A small-molecule ligand and the protein it binds are described below.
Small molecule (SMILES): CC(=O)Nc1sccc1C(=O)O

Binding-site contacts:
Ligand atom S6 contacts residue GLY283 of chain 1.B at 3.6 Å.
Ligand atom S6 contacts residue ILE288 of chain 1.B at 4.2 Å.
Ligand atom O14 contacts residue ASN282 of chain 1.B at 3.7 Å.
Ligand atom C2 contacts residue ILE288 of chain 1.B at 3.4 Å (hydrophobic).
Ligand atom C3 contacts residue ILE288 of chain 1.B at 3.6 Å (hydrophobic).
Ligand atom O9 contacts residue ILE288 of chain 1.B at 3.9 Å.
Ligand atom C7 contacts residue ARG293 of chain 1.B at 3.5 Å.
Ligand atom O8 contacts residue ARG293 of chain 1.B at 2.9 Å (salt-bridge).
Ligand atom S6 contacts residue SER279 of chain 1.B at 3.8 Å.
Ligand atom C7 contacts residue ILE288 of chain 1.B at 3.5 Å (hydrophobic).
Ligand atom O8 contacts residue ILE288 of chain 1.B at 3.6 Å.
Ligand atom C4 contacts residue ILE288 of chain 1.B at 3.9 Å (hydrophobic).
Ligand atom S6 contacts residue ASN282 of chain 1.B at 3.9 Å.
Ligand atom C4 contacts residue SER279 of chain 1.B at 4.4 Å.
Ligand atom S6 contacts residue ASP278 of chain 1.B at 4.2 Å.
Ligand atom C4 contacts residue GLY283 of chain 1.B at 4.0 Å.
Ligand atom C5 contacts residue SER279 of chain 1.B at 3.2 Å.
Ligand atom C13 contacts residue ILE288 of chain 1.B at 3.5 Å (hydrophobic).
Ligand atom C5 contacts residue GLY283 of chain 1.B at 3.5 Å.
Ligand atom C12 contacts residue ILE288 of chain 1.B at 4.0 Å (hydrophobic).
Ligand atom O9 contacts residue ARG293 of chain 1.B at 3.0 Å (salt-bridge).
Ligand atom O14 contacts residue ILE288 of chain 1.B at 3.9 Å.
Ligand atom N1 contacts residue ILE288 of chain 1.B at 3.2 Å.

Sequence of chain 1.B:
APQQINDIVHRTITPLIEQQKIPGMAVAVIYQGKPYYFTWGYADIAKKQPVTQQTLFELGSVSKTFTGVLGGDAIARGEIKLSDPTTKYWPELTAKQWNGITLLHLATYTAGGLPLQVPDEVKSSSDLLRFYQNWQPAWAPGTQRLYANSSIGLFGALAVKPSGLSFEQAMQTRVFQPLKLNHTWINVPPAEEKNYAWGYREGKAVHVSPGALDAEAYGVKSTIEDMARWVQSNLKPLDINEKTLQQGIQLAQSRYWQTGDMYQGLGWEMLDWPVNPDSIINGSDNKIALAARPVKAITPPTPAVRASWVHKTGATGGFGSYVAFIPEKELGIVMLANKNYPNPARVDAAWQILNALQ